This small molecule binds to this protein.
Small molecule (SMILES): CC(=O)N[C@@H]1[C@@H](O)[C@H](O)[C@@H](CO)O[C@H]1O

Sequence of chain 1.E:
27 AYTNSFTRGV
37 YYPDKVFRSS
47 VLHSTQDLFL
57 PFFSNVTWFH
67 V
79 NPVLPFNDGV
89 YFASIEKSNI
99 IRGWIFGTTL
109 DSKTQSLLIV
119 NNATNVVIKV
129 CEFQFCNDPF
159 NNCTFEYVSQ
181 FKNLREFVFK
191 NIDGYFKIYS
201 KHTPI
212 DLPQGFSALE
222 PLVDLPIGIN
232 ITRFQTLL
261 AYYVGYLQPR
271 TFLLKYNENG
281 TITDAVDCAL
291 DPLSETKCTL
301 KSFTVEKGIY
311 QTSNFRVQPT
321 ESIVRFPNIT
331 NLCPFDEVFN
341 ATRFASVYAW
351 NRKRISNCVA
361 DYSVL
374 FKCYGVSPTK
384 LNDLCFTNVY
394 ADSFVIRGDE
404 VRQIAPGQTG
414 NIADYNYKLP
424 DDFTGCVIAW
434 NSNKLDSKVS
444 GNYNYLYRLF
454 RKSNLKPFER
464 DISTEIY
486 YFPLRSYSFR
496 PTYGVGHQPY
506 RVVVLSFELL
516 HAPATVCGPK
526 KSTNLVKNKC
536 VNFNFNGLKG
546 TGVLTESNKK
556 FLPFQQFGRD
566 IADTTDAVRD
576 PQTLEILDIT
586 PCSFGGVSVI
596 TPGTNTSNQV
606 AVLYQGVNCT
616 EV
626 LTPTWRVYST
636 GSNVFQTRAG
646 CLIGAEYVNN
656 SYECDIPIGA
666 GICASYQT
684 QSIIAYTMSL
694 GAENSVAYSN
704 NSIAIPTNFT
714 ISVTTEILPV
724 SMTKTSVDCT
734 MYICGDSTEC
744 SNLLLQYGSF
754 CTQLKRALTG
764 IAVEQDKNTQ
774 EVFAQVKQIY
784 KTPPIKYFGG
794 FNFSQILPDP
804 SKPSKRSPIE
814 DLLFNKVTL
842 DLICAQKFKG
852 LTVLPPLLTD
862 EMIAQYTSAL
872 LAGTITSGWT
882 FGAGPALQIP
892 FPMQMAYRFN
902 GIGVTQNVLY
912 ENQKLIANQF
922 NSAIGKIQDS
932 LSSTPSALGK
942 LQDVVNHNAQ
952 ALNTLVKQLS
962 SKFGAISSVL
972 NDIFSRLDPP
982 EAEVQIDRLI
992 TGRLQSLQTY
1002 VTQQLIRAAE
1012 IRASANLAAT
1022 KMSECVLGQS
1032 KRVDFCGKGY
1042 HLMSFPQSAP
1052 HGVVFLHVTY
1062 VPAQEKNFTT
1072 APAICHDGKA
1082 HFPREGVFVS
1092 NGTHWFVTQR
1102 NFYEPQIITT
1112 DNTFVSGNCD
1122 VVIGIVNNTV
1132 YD

Binding-site contacts:
Ligand atom N2 contacts residue ASN613 of chain 1.E at 3.0 Å (h-bond).
Ligand atom O5 contacts residue ASN613 of chain 1.E at 2.3 Å (h-bond).
Ligand atom C5 contacts residue ASN613 of chain 1.E at 3.6 Å.
Ligand atom C2 contacts residue ASN613 of chain 1.E at 2.5 Å.
Ligand atom C1 contacts residue ASN613 of chain 1.E at 1.4 Å.
Ligand atom C7 contacts residue ASN613 of chain 1.E at 3.8 Å.
Ligand atom O7 contacts residue ASN613 of chain 1.E at 4.2 Å.
Ligand atom C3 contacts residue ASN613 of chain 1.E at 3.8 Å.
Ligand atom C8 contacts residue ASN613 of chain 1.E at 4.0 Å.
Ligand atom O5 contacts residue THR615 of chain 1.E at 4.0 Å.
Ligand atom C1 contacts residue THR615 of chain 1.E at 4.4 Å.
Ligand atom C4 contacts residue ASN613 of chain 1.E at 4.2 Å.